Sequence of chain 1.V:
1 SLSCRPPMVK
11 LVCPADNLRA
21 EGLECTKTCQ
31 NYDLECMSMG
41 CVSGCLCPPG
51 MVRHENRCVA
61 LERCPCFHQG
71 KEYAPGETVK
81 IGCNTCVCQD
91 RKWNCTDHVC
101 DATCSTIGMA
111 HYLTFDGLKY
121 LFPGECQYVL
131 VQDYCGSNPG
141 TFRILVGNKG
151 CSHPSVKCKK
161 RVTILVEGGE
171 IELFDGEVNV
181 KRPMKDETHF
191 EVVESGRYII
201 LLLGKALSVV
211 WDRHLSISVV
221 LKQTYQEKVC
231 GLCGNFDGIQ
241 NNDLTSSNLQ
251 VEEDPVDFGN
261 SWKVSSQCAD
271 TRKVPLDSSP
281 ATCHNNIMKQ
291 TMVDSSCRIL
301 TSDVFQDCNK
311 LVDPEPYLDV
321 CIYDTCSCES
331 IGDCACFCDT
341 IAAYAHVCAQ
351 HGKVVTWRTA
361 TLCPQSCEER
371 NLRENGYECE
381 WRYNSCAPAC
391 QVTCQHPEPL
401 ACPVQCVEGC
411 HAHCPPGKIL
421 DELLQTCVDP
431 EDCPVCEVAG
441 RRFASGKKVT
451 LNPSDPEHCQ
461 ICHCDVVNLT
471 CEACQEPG

A small-molecule ligand and the protein it binds are described below.
Small molecule (SMILES): CC(=O)N[C@@H]1[C@@H](O)[C@H](O)[C@@H](CO)O[C@H]1O

Binding-site contacts:
Ligand atom C4 contacts residue ASN94 of chain 1.V at 4.2 Å.
Ligand atom C7 contacts residue ASN94 of chain 1.V at 3.1 Å.
Ligand atom C5 contacts residue ASN94 of chain 1.V at 3.6 Å.
Ligand atom O7 contacts residue GLN89 of chain 1.V at 4.3 Å.
Ligand atom C2 contacts residue ASN94 of chain 1.V at 2.4 Å.
Ligand atom O7 contacts residue ASN94 of chain 1.V at 3.0 Å (h-bond).
Ligand atom O5 contacts residue ASN94 of chain 1.V at 2.4 Å (h-bond).
Ligand atom C3 contacts residue ASN94 of chain 1.V at 3.7 Å.
Ligand atom C1 contacts residue ASN94 of chain 1.V at 1.4 Å.
Ligand atom N2 contacts residue ASN94 of chain 1.V at 2.8 Å (h-bond).
Ligand atom C8 contacts residue ASN94 of chain 1.V at 4.2 Å.